Sequence of chain 1.C:
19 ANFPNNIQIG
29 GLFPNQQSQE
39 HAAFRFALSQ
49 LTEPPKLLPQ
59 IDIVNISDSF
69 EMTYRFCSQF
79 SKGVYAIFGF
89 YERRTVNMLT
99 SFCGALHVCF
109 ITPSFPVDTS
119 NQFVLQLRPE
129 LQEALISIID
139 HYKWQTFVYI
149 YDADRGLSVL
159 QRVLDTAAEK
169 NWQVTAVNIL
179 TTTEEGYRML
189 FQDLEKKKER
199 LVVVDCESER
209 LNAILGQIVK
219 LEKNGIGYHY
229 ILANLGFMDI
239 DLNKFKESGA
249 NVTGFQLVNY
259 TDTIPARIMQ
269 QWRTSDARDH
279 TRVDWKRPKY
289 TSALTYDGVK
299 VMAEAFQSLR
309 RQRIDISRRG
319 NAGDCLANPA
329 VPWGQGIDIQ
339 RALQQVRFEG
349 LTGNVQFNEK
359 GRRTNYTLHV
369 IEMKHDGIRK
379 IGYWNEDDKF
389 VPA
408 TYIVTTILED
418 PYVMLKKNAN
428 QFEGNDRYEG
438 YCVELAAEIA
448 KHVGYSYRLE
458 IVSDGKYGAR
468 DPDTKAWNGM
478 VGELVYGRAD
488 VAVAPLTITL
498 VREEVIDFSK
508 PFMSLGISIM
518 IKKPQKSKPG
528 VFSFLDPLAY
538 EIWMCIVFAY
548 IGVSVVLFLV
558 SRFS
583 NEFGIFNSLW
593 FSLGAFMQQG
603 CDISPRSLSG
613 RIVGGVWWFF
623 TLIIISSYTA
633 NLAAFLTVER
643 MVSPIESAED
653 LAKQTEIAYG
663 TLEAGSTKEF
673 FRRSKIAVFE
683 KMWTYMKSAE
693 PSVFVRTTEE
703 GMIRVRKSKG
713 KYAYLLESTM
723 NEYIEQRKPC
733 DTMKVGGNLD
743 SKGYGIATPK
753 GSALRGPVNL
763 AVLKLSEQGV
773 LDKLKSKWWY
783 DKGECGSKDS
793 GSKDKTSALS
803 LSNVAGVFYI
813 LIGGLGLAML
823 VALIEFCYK

Binding-site contacts:
Ligand atom C3 contacts residue ASN257 of chain 1.C at 3.8 Å.
Ligand atom C1 contacts residue ASN257 of chain 1.C at 1.4 Å.
Ligand atom N2 contacts residue HIS367 of chain 1.C at 4.0 Å.
Ligand atom C4 contacts residue ASP260 of chain 1.C at 4.2 Å.
Ligand atom O3 contacts residue LYS378 of chain 1.C at 4.0 Å.
Ligand atom N2 contacts residue LYS378 of chain 1.C at 3.5 Å (salt-bridge).
Ligand atom C3 contacts residue LYS378 of chain 1.C at 4.2 Å.
Ligand atom C6 contacts residue THR259 of chain 1.C at 3.6 Å.
Ligand atom C2 contacts residue ASP260 of chain 1.C at 3.6 Å.
Ligand atom C2 contacts residue LYS378 of chain 1.C at 4.5 Å.
Ligand atom C5 contacts residue ASP260 of chain 1.C at 4.0 Å.
Ligand atom C7 contacts residue HIS367 of chain 1.C at 4.3 Å.
Ligand atom C1 contacts residue ASP260 of chain 1.C at 3.4 Å.
Ligand atom C8 contacts residue LYS378 of chain 1.C at 3.3 Å.
Ligand atom O6 contacts residue ASP260 of chain 1.C at 3.9 Å.
Ligand atom C7 contacts residue ASN257 of chain 1.C at 4.0 Å.
Ligand atom C2 contacts residue ASN257 of chain 1.C at 2.5 Å.
Ligand atom C8 contacts residue HIS367 of chain 1.C at 3.4 Å.
Ligand atom C4 contacts residue ASN257 of chain 1.C at 4.2 Å.
Ligand atom C3 contacts residue ASP260 of chain 1.C at 4.5 Å.
Ligand atom O5 contacts residue ASP260 of chain 1.C at 3.0 Å (salt-bridge).
Ligand atom N2 contacts residue ASN257 of chain 1.C at 2.9 Å (h-bond).
Ligand atom O5 contacts residue THR259 of chain 1.C at 4.2 Å.
Ligand atom O7 contacts residue LYS378 of chain 1.C at 4.3 Å.
Ligand atom C5 contacts residue ASN257 of chain 1.C at 3.7 Å.
Ligand atom C7 contacts residue LYS378 of chain 1.C at 3.5 Å.
Ligand atom C6 contacts residue ASP260 of chain 1.C at 4.3 Å.
Ligand atom O5 contacts residue ASN257 of chain 1.C at 2.4 Å (h-bond).
Ligand atom O6 contacts residue THR259 of chain 1.C at 4.0 Å.

This protein binds this small molecule.
Small molecule (SMILES): CC(=O)N[C@@H]1[C@@H](O)[C@H](O)[C@@H](CO)O[C@H]1O